Binding-site contacts:
Ligand atom CE1 contacts residue LYS66 of chain 1.A at 3.4 Å.
Ligand atom CE2 contacts residue LYS66 of chain 1.A at 3.5 Å.
Ligand atom CD1 contacts residue MET45 of chain 1.A at 3.3 Å (hydrophobic).
Ligand atom CB contacts residue THR73 of chain 1.A at 3.4 Å.
Ligand atom OXT contacts residue TYR84 of chain 1.A at 2.6 Å (h-bond).
Ligand atom CG contacts residue GLU63 of chain 1.A at 3.5 Å.
Ligand atom CG contacts residue TYR159 of chain 1.A at 3.3 Å (hydrophobic).
Ligand atom CG contacts residue TYR99 of chain 1.A at 3.4 Å (hydrophobic).
Ligand atom CE1 contacts residue GLN155 of chain 1.A at 3.5 Å.
Ligand atom O contacts residue TRP147 of chain 1.A at 2.8 Å (h-bond).
Ligand atom N contacts residue TYR171 of chain 1.A at 2.7 Å (h-bond).
Ligand atom CA contacts residue TYR171 of chain 1.A at 3.5 Å (hydrophobic).
Ligand atom CG2 contacts residue HIS70 of chain 1.A at 3.5 Å.
Ligand atom O contacts residue TYR159 of chain 1.A at 2.7 Å (h-bond).
Ligand atom CD contacts residue TYR99 of chain 1.A at 3.5 Å (hydrophobic).
Ligand atom CZ contacts residue GLN155 of chain 1.A at 3.4 Å.
Ligand atom CD2 contacts residue TYR99 of chain 1.A at 3.4 Å (hydrophobic).
Ligand atom CE1 contacts residue THR163 of chain 1.A at 3.4 Å.
Ligand atom N contacts residue TYR99 of chain 1.A at 3.0 Å (h-bond).
Ligand atom CZ contacts residue LYS66 of chain 1.A at 3.4 Å.
Ligand atom N contacts residue GLU63 of chain 1.A at 2.9 Å (salt-bridge).
Ligand atom NE2 contacts residue HIS114 of chain 1.A at 3.5 Å.
Ligand atom N contacts residue ASP77 of chain 1.A at 3.0 Å (salt-bridge).
Ligand atom C contacts residue TYR84 of chain 1.A at 3.5 Å (hydrophobic).
Ligand atom CD1 contacts residue THR163 of chain 1.A at 3.4 Å.
Ligand atom CD2 contacts residue TRP167 of chain 1.A at 3.2 Å (hydrophobic).
Ligand atom O contacts residue HIS70 of chain 1.A at 3.3 Å.
Ligand atom OG1 contacts residue THR73 of chain 1.A at 2.9 Å (h-bond).
Ligand atom CZ contacts residue GLN155 of chain 1.A at 3.3 Å.
Ligand atom CB contacts residue TRP167 of chain 1.A at 3.4 Å (hydrophobic).
Ligand atom OXT contacts residue THR143 of chain 1.A at 2.7 Å (h-bond).
Ligand atom N contacts residue TYR7 of chain 1.A at 2.7 Å (h-bond).
Ligand atom CD2 contacts residue GLU63 of chain 1.A at 3.4 Å.
Ligand atom CD1 contacts residue LYS66 of chain 1.A at 3.5 Å.
Ligand atom CB contacts residue TYR99 of chain 1.A at 3.5 Å (hydrophobic).
Ligand atom NE2 contacts residue ARG97 of chain 1.A at 3.3 Å (salt-bridge).
Ligand atom NH1 contacts residue GLN155 of chain 1.A at 2.4 Å (h-bond).
Ligand atom OE1 contacts residue TYR99 of chain 1.A at 3.2 Å.
Ligand atom O contacts residue LYS66 of chain 1.A at 2.8 Å (salt-bridge).
Ligand atom OE1 contacts residue HIS114 of chain 1.A at 3.2 Å (h-bond).

This small molecule binds to this protein.
Small molecule (SMILES): CC(C)C[C@H](NC(=O)[C@H](CC(C)C)NC(=O)[C@H](Cc1ccccc1)NC(=O)[C@@H](NC(=O)[C@H](CCCN=C(N)N)NC(=O)[C@@H]1CCCN1C(=O)[C@H](CCC(N)=O)NC(=O)[C@H](CC(C)C)NC(=O)[C@@H](N)Cc1ccc(O)cc1)[C@@H](C)O)C(=O)O

Sequence of chain 1.A:
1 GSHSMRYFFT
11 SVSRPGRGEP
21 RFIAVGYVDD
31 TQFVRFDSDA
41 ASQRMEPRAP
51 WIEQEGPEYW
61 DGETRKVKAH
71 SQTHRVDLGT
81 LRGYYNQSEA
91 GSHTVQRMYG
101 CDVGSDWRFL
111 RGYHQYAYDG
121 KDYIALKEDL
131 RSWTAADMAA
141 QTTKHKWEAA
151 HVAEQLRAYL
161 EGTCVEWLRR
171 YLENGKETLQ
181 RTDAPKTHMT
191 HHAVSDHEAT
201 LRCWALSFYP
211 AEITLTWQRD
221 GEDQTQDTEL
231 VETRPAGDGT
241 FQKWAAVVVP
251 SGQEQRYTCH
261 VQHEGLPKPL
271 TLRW